The small molecule below binds the protein below.
Small molecule (SMILES): CC(=O)N[C@@H]1[C@@H](O)[C@H](O)[C@@H](CO)O[C@H]1O

Binding-site contacts:
Ligand atom C6 contacts residue LEU123 of chain 2.A at 4.2 Å (hydrophobic).
Ligand atom C5 contacts residue ASN17 of chain 2.A at 3.5 Å.
Ligand atom C7 contacts residue THR34 of chain 2.A at 4.0 Å.
Ligand atom C1 contacts residue ASN17 of chain 2.A at 1.5 Å.
Ligand atom C8 contacts residue GLY15 of chain 2.A at 3.5 Å.
Ligand atom C7 contacts residue GLY15 of chain 2.A at 3.9 Å.
Ligand atom C2 contacts residue ASN17 of chain 2.A at 2.7 Å.
Ligand atom C4 contacts residue ASN17 of chain 2.A at 4.2 Å.
Ligand atom C8 contacts residue THR35 of chain 2.A at 4.0 Å.
Ligand atom O7 contacts residue THR34 of chain 2.A at 3.4 Å.
Ligand atom O5 contacts residue ASN17 of chain 2.A at 2.3 Å (h-bond).
Ligand atom N2 contacts residue ASN17 of chain 2.A at 3.1 Å (h-bond).
Ligand atom O5 contacts residue LEU123 of chain 2.A at 3.9 Å.
Ligand atom C8 contacts residue THR34 of chain 2.A at 3.8 Å.
Ligand atom N2 contacts residue GLY15 of chain 2.A at 3.4 Å (h-bond).
Ligand atom C8 contacts residue ALA36 of chain 2.A at 4.3 Å (hydrophobic).
Ligand atom C8 contacts residue SER16 of chain 2.A at 4.4 Å.
Ligand atom C5 contacts residue LEU123 of chain 2.A at 4.5 Å (hydrophobic).
Ligand atom C3 contacts residue ASN17 of chain 2.A at 4.0 Å.
Ligand atom C7 contacts residue ASN17 of chain 2.A at 3.5 Å.
Ligand atom O7 contacts residue ASN17 of chain 2.A at 3.5 Å (h-bond).

Sequence of chain 2.A:
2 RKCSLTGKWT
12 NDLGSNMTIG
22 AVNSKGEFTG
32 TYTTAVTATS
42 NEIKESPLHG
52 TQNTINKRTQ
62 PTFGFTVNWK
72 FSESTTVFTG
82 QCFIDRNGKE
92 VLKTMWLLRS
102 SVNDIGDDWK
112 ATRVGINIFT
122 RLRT